Sequence of chain 1.B:
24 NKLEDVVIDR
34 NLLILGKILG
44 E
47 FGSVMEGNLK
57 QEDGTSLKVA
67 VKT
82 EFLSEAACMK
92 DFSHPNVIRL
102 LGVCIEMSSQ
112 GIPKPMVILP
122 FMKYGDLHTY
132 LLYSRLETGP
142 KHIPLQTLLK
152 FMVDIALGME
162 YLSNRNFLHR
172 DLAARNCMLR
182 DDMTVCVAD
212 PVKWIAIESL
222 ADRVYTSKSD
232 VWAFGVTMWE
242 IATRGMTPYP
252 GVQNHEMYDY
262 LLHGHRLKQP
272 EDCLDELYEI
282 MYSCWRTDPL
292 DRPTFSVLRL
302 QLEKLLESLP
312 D

This protein binds this small molecule.
Small molecule (SMILES): N[C@H]1CCCCNc2nc(ncc2C(=O)NCc2ccc(F)cc2)NCCCCCCNC1=O

Binding-site contacts:
Ligand atom C29 contacts residue LEU42 of chain 1.B at 3.7 Å (hydrophobic).
Ligand atom C13 contacts residue ILE99 of chain 1.B at 3.9 Å (hydrophobic).
Ligand atom C12 contacts residue LEU120 of chain 1.B at 4.0 Å (hydrophobic).
Ligand atom C12 contacts residue ALA66 of chain 1.B at 3.8 Å (hydrophobic).
Ligand atom C22 contacts residue MET123 of chain 1.B at 3.0 Å (hydrophobic).
Ligand atom N11 contacts residue ALA66 of chain 1.B at 3.1 Å.
Ligand atom C10 contacts residue ALA66 of chain 1.B at 3.7 Å (hydrophobic).
Ligand atom O25 contacts residue LEU42 of chain 1.B at 3.6 Å.
Ligand atom C30 contacts residue LEU42 of chain 1.B at 4.0 Å (hydrophobic).
Ligand atom N21 contacts residue MET123 of chain 1.B at 3.1 Å (h-bond).
Ligand atom C27 contacts residue LYS124 of chain 1.B at 3.4 Å.
Ligand atom C14 contacts residue ALA189 of chain 1.B at 3.9 Å (hydrophobic).
Ligand atom N21 contacts residue PRO121 of chain 1.B at 3.9 Å.
Ligand atom C08 contacts residue MET179 of chain 1.B at 3.8 Å (hydrophobic).
Ligand atom C24 contacts residue MET123 of chain 1.B at 3.9 Å (hydrophobic).
Ligand atom N07 contacts residue LEU42 of chain 1.B at 3.7 Å.
Ligand atom C15 contacts residue LEU120 of chain 1.B at 3.9 Å (hydrophobic).
Ligand atom C34 contacts residue LYS124 of chain 1.B at 3.0 Å.
Ligand atom N09 contacts residue MET179 of chain 1.B at 4.0 Å.
Ligand atom O20 contacts residue ASP190 of chain 1.B at 3.9 Å.
Ligand atom C17 contacts residue ASP190 of chain 1.B at 3.8 Å.
Ligand atom N21 contacts residue PHE122 of chain 1.B at 3.8 Å.
Ligand atom N21 contacts residue MET179 of chain 1.B at 4.0 Å.
Ligand atom C14 contacts residue MET179 of chain 1.B at 3.9 Å (hydrophobic).
Ligand atom N26 contacts residue MET123 of chain 1.B at 3.0 Å (h-bond).
Ligand atom C03 contacts residue ARG176 of chain 1.B at 3.7 Å.
Ligand atom N26 contacts residue LYS124 of chain 1.B at 3.8 Å.
Ligand atom C10 contacts residue MET179 of chain 1.B at 3.6 Å (hydrophobic).
Ligand atom C19 contacts residue ASN177 of chain 1.B at 3.9 Å.
Ligand atom C13 contacts residue MET179 of chain 1.B at 3.5 Å (hydrophobic).
Ligand atom C23 contacts residue LEU42 of chain 1.B at 4.0 Å (hydrophobic).
Ligand atom N18 contacts residue ASN177 of chain 1.B at 3.6 Å (h-bond).
Ligand atom C28 contacts residue LYS124 of chain 1.B at 3.7 Å.
Ligand atom N09 contacts residue ALA66 of chain 1.B at 4.0 Å.
Ligand atom N11 contacts residue PRO121 of chain 1.B at 3.1 Å (h-bond).
Ligand atom N26 contacts residue GLY126 of chain 1.B at 3.8 Å.
Ligand atom N21 contacts residue ALA66 of chain 1.B at 4.0 Å.
Ligand atom C22 contacts residue PHE122 of chain 1.B at 3.8 Å (hydrophobic).
Ligand atom C16 contacts residue LYS68 of chain 1.B at 4.0 Å.
Ligand atom C23 contacts residue MET123 of chain 1.B at 3.8 Å (hydrophobic).